Sequence of chain 1.A:
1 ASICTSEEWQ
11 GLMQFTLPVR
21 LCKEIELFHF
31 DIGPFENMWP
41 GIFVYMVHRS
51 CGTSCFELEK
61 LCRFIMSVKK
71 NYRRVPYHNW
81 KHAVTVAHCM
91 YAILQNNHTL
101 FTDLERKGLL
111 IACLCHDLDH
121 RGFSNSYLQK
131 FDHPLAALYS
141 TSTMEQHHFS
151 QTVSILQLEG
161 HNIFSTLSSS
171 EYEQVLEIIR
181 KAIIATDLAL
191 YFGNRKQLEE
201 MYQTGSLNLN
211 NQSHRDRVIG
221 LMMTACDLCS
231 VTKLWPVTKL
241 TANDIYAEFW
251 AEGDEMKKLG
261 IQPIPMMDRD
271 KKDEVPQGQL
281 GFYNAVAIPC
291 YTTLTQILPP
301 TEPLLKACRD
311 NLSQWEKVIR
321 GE

Binding-site contacts:
Ligand atom NAZ contacts residue MET266 of chain 1.A at 3.7 Å.
Ligand atom CAU contacts residue MET266 of chain 1.A at 3.8 Å (hydrophobic).
Ligand atom CAW contacts residue GLY278 of chain 1.A at 3.6 Å.
Ligand atom CAK contacts residue PHE282 of chain 1.A at 3.7 Å (hydrophobic).
Ligand atom CAE contacts residue PRO265 of chain 1.A at 3.8 Å (hydrophobic).
Ligand atom NAZ contacts residue GLY278 of chain 1.A at 3.8 Å.
Ligand atom CAK contacts residue TYR246 of chain 1.A at 3.8 Å (hydrophobic).
Ligand atom NAP contacts residue GLN279 of chain 1.A at 3.1 Å (h-bond).
Ligand atom CAI contacts residue ILE245 of chain 1.A at 3.4 Å (hydrophobic).
Ligand atom CAT contacts residue TYR246 of chain 1.A at 3.6 Å (hydrophobic).
Ligand atom NAN contacts residue PHE249 of chain 1.A at 3.6 Å.
Ligand atom CAJ contacts residue TYR246 of chain 1.A at 3.5 Å (hydrophobic).
Ligand atom NAM contacts residue MET266 of chain 1.A at 3.8 Å.
Ligand atom CAJ contacts residue GLN279 of chain 1.A at 3.8 Å.
Ligand atom CAY contacts residue PHE282 of chain 1.A at 3.6 Å (hydrophobic).
Ligand atom CAA contacts residue ILE245 of chain 1.A at 3.7 Å (hydrophobic).
Ligand atom CAV contacts residue GLY278 of chain 1.A at 3.7 Å.
Ligand atom CAR contacts residue PHE282 of chain 1.A at 3.6 Å (hydrophobic).
Ligand atom NBA contacts residue PHE282 of chain 1.A at 3.6 Å.
Ligand atom NAO contacts residue TYR246 of chain 1.A at 2.8 Å (h-bond).
Ligand atom CAQ contacts residue PHE282 of chain 1.A at 3.5 Å (hydrophobic).
Ligand atom CAF contacts residue MET266 of chain 1.A at 3.8 Å (hydrophobic).
Ligand atom CAA contacts residue GLN279 of chain 1.A at 3.6 Å.
Ligand atom CAA contacts residue VAL231 of chain 1.A at 3.6 Å (hydrophobic).
Ligand atom CAJ contacts residue MET266 of chain 1.A at 3.8 Å (hydrophobic).
Ligand atom CAJ contacts residue PHE249 of chain 1.A at 3.7 Å (hydrophobic).
Ligand atom NAO contacts residue GLY278 of chain 1.A at 3.6 Å.
Ligand atom NBA contacts residue ILE245 of chain 1.A at 3.6 Å.
Ligand atom CAI contacts residue PHE282 of chain 1.A at 3.7 Å (hydrophobic).
Ligand atom NAL contacts residue LEU228 of chain 1.A at 3.6 Å.
Ligand atom CAQ contacts residue ILE245 of chain 1.A at 3.2 Å (hydrophobic).
Ligand atom NAL contacts residue ILE245 of chain 1.A at 3.8 Å.
Ligand atom CAE contacts residue GLU274 of chain 1.A at 3.8 Å.
Ligand atom NAL contacts residue PHE282 of chain 1.A at 3.6 Å.
Ligand atom CAV contacts residue MET266 of chain 1.A at 3.7 Å (hydrophobic).
Ligand atom NAM contacts residue PRO265 of chain 1.A at 3.4 Å.
Ligand atom CAF contacts residue TYR246 of chain 1.A at 3.6 Å (hydrophobic).
Ligand atom CAX contacts residue GLY278 of chain 1.A at 3.4 Å.
Ligand atom CAT contacts residue GLY278 of chain 1.A at 3.7 Å.
Ligand atom CAT contacts residue MET266 of chain 1.A at 3.7 Å (hydrophobic).

This small molecule binds to this protein.
Small molecule (SMILES): Cc1ncc(C)n2nc(CCc3nc4c5cccnc5ccc4n3C)nc12